Binding-site contacts:
Ligand atom N2 contacts residue GLU147 of chain 2.A at 3.8 Å.
Ligand atom C8 contacts residue ALA159 of chain 2.A at 3.4 Å (hydrophobic).
Ligand atom O7 contacts residue ASN157 of chain 2.A at 4.1 Å.
Ligand atom C8 contacts residue ILE158 of chain 2.A at 3.8 Å (hydrophobic).
Ligand atom C8 contacts residue ASN157 of chain 2.A at 4.0 Å.
Ligand atom C2 contacts residue GLU147 of chain 2.A at 4.5 Å.
Ligand atom N2 contacts residue ASN149 of chain 2.A at 2.8 Å (h-bond).
Ligand atom C7 contacts residue ASN157 of chain 2.A at 4.4 Å.
Ligand atom C1 contacts residue GLU147 of chain 2.A at 4.5 Å.
Ligand atom C2 contacts residue ASN149 of chain 2.A at 2.2 Å.
Ligand atom O5 contacts residue ASN149 of chain 2.A at 2.4 Å (h-bond).
Ligand atom C3 contacts residue ASN149 of chain 2.A at 3.7 Å.
Ligand atom C4 contacts residue ASN149 of chain 2.A at 4.1 Å.
Ligand atom C3 contacts residue GLU147 of chain 2.A at 4.5 Å.
Ligand atom C5 contacts residue ASN149 of chain 2.A at 3.6 Å.
Ligand atom O7 contacts residue ASN149 of chain 2.A at 3.1 Å (h-bond).
Ligand atom C1 contacts residue ASN149 of chain 2.A at 1.4 Å.
Ligand atom C7 contacts residue ASN149 of chain 2.A at 3.2 Å.

Sequence of chain 2.A:
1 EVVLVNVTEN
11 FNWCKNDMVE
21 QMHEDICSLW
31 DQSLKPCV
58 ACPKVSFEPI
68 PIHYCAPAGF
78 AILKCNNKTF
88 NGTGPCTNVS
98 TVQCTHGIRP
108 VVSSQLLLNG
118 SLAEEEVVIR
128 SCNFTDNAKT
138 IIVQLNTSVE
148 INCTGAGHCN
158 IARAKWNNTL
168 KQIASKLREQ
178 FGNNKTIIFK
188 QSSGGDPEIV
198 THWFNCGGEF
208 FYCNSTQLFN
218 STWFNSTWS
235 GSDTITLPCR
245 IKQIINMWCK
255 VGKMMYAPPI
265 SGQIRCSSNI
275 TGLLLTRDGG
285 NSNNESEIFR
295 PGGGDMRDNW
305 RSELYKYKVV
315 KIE

This protein binds this small molecule.
Small molecule (SMILES): CC(=O)N[C@@H]1[C@@H](O)[C@H](O)[C@@H](CO)O[C@H]1O